Sequence of chain 1.C:
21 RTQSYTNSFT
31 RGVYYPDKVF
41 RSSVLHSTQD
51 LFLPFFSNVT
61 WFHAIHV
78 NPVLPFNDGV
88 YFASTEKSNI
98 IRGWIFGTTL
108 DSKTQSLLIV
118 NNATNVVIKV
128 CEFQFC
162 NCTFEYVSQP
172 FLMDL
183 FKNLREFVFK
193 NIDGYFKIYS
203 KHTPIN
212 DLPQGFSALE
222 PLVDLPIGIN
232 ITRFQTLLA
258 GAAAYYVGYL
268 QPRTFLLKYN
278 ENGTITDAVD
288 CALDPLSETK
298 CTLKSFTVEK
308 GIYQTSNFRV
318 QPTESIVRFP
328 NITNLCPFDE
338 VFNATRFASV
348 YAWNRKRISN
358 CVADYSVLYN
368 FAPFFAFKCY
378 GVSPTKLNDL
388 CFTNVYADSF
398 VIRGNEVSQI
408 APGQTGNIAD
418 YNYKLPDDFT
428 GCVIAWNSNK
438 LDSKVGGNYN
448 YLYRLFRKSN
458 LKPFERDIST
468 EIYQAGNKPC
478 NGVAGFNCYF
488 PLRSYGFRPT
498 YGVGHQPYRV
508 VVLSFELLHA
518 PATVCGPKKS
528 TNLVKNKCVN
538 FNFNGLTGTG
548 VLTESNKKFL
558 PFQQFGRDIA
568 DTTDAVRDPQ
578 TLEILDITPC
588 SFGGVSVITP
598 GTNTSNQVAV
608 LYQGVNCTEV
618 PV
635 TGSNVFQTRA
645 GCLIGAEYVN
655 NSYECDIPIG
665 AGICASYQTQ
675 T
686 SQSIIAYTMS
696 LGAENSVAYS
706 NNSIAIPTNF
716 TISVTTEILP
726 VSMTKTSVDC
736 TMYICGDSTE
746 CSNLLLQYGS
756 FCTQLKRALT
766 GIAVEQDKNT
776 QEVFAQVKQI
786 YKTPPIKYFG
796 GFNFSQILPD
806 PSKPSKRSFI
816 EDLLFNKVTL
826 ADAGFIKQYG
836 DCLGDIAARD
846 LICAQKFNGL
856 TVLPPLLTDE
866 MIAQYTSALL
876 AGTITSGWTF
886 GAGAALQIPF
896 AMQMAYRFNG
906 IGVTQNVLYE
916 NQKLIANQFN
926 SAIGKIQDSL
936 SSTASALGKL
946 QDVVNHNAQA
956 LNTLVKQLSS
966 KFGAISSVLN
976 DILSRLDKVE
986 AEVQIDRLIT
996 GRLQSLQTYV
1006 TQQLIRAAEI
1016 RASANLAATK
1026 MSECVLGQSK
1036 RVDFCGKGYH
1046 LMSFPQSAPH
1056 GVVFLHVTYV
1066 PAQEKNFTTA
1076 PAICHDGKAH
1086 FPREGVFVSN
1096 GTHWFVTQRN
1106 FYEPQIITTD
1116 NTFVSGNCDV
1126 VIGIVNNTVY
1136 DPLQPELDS

Binding-site contacts:
Ligand atom C2 contacts residue ASN1071 of chain 1.B at 2.5 Å.
Ligand atom O7 contacts residue ASN1071 of chain 1.B at 3.2 Å (h-bond).
Ligand atom O6 contacts residue GLU1069 of chain 1.B at 3.4 Å.
Ligand atom O5 contacts residue ASN1071 of chain 1.B at 2.4 Å (h-bond).
Ligand atom C1 contacts residue ASN1071 of chain 1.B at 1.4 Å.
Ligand atom C4 contacts residue ASN1071 of chain 1.B at 4.3 Å.
Ligand atom C3 contacts residue ASN1071 of chain 1.B at 3.8 Å.
Ligand atom O3 contacts residue ALA703 of chain 1.B at 3.8 Å.
Ligand atom O5 contacts residue GLN892 of chain 1.C at 4.4 Å.
Ligand atom C8 contacts residue ASN1071 of chain 1.B at 4.4 Å.
Ligand atom C7 contacts residue ASN1071 of chain 1.B at 3.3 Å.
Ligand atom N2 contacts residue ASN1071 of chain 1.B at 2.9 Å (h-bond).
Ligand atom O6 contacts residue ASN1071 of chain 1.B at 4.3 Å.
Ligand atom C5 contacts residue ASN1071 of chain 1.B at 3.7 Å.
Ligand atom O7 contacts residue SER708 of chain 1.B at 4.3 Å.

Sequence of chain 1.B:
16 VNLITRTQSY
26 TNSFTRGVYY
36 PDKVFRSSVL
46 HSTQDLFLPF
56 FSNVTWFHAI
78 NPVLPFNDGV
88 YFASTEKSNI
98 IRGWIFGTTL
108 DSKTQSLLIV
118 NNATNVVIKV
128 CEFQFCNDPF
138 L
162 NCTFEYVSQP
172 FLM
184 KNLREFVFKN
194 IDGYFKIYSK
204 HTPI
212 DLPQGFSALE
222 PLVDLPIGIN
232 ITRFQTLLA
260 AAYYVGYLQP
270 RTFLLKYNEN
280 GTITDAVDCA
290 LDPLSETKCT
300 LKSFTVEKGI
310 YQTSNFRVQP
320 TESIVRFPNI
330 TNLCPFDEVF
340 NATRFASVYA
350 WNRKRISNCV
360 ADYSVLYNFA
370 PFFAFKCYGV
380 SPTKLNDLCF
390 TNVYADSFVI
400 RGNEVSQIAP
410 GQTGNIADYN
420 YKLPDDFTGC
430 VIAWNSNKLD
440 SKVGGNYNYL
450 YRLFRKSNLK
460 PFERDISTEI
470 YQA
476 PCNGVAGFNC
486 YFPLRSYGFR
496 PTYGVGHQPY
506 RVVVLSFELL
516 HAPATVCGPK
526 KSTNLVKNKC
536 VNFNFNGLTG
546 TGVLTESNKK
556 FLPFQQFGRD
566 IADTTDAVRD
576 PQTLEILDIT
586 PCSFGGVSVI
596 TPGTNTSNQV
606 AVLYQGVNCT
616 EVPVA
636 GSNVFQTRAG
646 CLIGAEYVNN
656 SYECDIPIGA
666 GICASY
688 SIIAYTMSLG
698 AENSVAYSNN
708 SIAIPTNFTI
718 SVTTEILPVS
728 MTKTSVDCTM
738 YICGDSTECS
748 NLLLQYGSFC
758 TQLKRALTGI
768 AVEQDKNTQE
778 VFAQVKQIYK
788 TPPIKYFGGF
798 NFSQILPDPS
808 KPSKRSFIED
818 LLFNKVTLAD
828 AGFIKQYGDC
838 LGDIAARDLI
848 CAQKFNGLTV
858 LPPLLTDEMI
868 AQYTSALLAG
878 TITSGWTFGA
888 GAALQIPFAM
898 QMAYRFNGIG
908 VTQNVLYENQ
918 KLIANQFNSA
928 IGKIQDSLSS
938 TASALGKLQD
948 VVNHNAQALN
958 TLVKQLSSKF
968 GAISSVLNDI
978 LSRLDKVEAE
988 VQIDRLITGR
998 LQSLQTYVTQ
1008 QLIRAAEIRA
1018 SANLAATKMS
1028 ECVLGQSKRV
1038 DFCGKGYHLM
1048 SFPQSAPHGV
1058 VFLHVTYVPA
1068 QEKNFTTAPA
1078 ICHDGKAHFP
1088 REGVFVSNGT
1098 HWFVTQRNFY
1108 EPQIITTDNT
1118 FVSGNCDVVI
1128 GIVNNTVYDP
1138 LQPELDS

A small-molecule ligand and the protein it binds are described below.
Small molecule (SMILES): CC(=O)N[C@@H]1[C@@H](O)[C@H](O)[C@@H](CO)O[C@H]1O